The small molecule below binds the protein below.
Small molecule (SMILES): CC(=O)N[C@@H]1[C@@H](O)[C@H](O)[C@@H](CO)O[C@H]1O

Binding-site contacts:
Ligand atom C6 contacts residue ASN203 of chain 1.B at 4.4 Å.
Ligand atom C4 contacts residue ASN203 of chain 1.B at 4.2 Å.
Ligand atom C3 contacts residue ASN203 of chain 1.B at 3.8 Å.
Ligand atom O5 contacts residue ASN203 of chain 1.B at 2.4 Å (h-bond).
Ligand atom C1 contacts residue ASN203 of chain 1.B at 1.4 Å.
Ligand atom C5 contacts residue ASN203 of chain 1.B at 3.7 Å.
Ligand atom C1 contacts residue THR205 of chain 1.B at 4.4 Å.
Ligand atom O7 contacts residue ASN203 of chain 1.B at 4.0 Å.
Ligand atom O6 contacts residue ASN203 of chain 1.B at 3.6 Å.
Ligand atom O5 contacts residue THR205 of chain 1.B at 4.4 Å.
Ligand atom O6 contacts residue LYS202 of chain 1.B at 3.4 Å (salt-bridge).
Ligand atom C7 contacts residue ASN203 of chain 1.B at 3.7 Å.
Ligand atom C2 contacts residue ASN203 of chain 1.B at 2.5 Å.
Ligand atom N2 contacts residue ASN203 of chain 1.B at 2.9 Å (h-bond).

Sequence of chain 1.B:
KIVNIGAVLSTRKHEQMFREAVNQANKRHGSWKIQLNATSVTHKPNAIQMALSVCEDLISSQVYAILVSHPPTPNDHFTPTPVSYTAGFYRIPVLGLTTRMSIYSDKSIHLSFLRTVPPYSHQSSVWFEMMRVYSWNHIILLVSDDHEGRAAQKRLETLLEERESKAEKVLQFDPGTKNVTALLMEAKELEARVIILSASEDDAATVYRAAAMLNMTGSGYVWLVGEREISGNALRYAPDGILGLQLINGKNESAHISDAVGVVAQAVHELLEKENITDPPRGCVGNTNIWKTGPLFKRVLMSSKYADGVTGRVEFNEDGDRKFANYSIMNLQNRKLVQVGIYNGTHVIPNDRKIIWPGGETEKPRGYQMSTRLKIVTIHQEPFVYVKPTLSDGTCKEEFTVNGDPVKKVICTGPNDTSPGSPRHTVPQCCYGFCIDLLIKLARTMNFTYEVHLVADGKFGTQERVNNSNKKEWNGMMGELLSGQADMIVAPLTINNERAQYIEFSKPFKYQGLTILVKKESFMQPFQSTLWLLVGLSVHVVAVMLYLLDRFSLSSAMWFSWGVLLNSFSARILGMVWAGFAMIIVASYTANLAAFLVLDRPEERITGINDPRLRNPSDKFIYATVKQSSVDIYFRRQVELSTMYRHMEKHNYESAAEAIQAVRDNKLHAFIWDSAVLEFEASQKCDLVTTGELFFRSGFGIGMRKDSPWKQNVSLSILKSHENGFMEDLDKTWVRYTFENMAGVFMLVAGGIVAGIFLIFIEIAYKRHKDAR